Sequence of chain 40.A:
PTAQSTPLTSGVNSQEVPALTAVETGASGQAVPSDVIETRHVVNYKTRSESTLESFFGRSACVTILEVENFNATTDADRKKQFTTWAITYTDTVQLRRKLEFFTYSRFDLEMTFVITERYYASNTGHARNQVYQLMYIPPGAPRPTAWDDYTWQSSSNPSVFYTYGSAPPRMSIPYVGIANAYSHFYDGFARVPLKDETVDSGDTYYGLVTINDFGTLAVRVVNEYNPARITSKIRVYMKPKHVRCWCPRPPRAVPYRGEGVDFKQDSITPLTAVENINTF

Sequence of chain 39.A:
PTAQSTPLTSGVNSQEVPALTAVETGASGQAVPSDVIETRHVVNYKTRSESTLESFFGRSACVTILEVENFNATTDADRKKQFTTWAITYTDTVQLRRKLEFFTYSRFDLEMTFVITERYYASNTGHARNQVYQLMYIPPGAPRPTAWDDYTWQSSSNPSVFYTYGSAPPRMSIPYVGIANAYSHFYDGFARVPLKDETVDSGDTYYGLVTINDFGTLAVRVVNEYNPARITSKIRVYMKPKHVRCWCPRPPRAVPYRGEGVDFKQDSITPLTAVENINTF

This small molecule binds to this protein.
Small molecule (SMILES): CC(=O)N[C@H]1[C@H]([C@H](O)[C@H](O)CO)O[C@@](O)(C(=O)O)C[C@@H]1O

Binding-site contacts:
Ligand atom O8 contacts residue ALA146 of chain 40.A at 3.3 Å.
Ligand atom C4 contacts residue PRO252 of chain 39.A at 3.7 Å (hydrophobic).
Ligand atom C11 contacts residue TYR145 of chain 40.A at 3.7 Å (hydrophobic).
Ligand atom C6 contacts residue TYR145 of chain 40.A at 3.4 Å (hydrophobic).
Ligand atom O4 contacts residue ASN251 of chain 39.A at 4.1 Å.
Ligand atom C7 contacts residue TYR145 of chain 40.A at 3.9 Å (hydrophobic).
Ligand atom O1A contacts residue ASN148 of chain 40.A at 4.3 Å.
Ligand atom O4 contacts residue TYR250 of chain 39.A at 3.4 Å.
Ligand atom C3 contacts residue PRO252 of chain 39.A at 3.8 Å (hydrophobic).
Ligand atom O4 contacts residue PRO252 of chain 39.A at 3.6 Å.
Ligand atom C10 contacts residue TYR250 of chain 39.A at 3.5 Å (hydrophobic).
Ligand atom O10 contacts residue TYR250 of chain 39.A at 2.8 Å (h-bond).
Ligand atom C1 contacts residue SER147 of chain 40.A at 3.6 Å.
Ligand atom N5 contacts residue TYR145 of chain 40.A at 2.6 Å (h-bond).
Ligand atom C1 contacts residue ALA146 of chain 40.A at 4.0 Å (hydrophobic).
Ligand atom C8 contacts residue ALA146 of chain 40.A at 4.5 Å (hydrophobic).
Ligand atom C10 contacts residue TYR145 of chain 40.A at 3.6 Å (hydrophobic).
Ligand atom O4 contacts residue TYR145 of chain 40.A at 4.2 Å.
Ligand atom O1B contacts residue PRO252 of chain 39.A at 3.3 Å.
Ligand atom C5 contacts residue TYR145 of chain 40.A at 3.3 Å (hydrophobic).
Ligand atom C11 contacts residue ARG143 of chain 40.A at 4.0 Å.
Ligand atom C6 contacts residue ALA146 of chain 40.A at 4.2 Å (hydrophobic).
Ligand atom O1A contacts residue SER147 of chain 40.A at 3.1 Å (h-bond).
Ligand atom C4 contacts residue TYR145 of chain 40.A at 3.6 Å (hydrophobic).
Ligand atom C11 contacts residue TYR250 of chain 39.A at 3.7 Å (hydrophobic).
Ligand atom C9 contacts residue TYR145 of chain 40.A at 4.4 Å (hydrophobic).
Ligand atom N5 contacts residue TYR250 of chain 39.A at 4.4 Å.
Ligand atom O1B contacts residue SER147 of chain 40.A at 2.7 Å (h-bond).
Ligand atom O1B contacts residue ALA146 of chain 40.A at 4.3 Å.
Ligand atom O1A contacts residue ALA146 of chain 40.A at 3.2 Å.
Ligand atom C1 contacts residue PRO252 of chain 39.A at 4.0 Å (hydrophobic).